Binding-site contacts:
Ligand atom O contacts residue LYS127 of chain 2.A at 2.7 Å (salt-bridge).
Ligand atom OXT contacts residue LYS127 of chain 2.A at 3.9 Å.
Ligand atom O3P contacts residue ARG134 of chain 2.A at 2.9 Å (salt-bridge).
Ligand atom CG2 contacts residue ARG134 of chain 2.A at 3.8 Å.
Ligand atom N contacts residue ASN231 of chain 2.A at 2.8 Å (h-bond).
Ligand atom CG2 contacts residue VAL183 of chain 2.A at 3.7 Å (hydrophobic).
Ligand atom CA contacts residue ASN231 of chain 2.A at 3.8 Å.
Ligand atom P contacts residue TYR135 of chain 2.A at 3.7 Å.
Ligand atom OG1 contacts residue LYS54 of chain 2.A at 3.7 Å.
Ligand atom CA contacts residue LEU179 of chain 2.A at 3.8 Å (hydrophobic).
Ligand atom P contacts residue ARG134 of chain 2.A at 3.8 Å.
Ligand atom N contacts residue ASN180 of chain 2.A at 3.0 Å (h-bond).
Ligand atom P contacts residue LYS54 of chain 2.A at 3.8 Å.
Ligand atom CB contacts residue ASN231 of chain 2.A at 3.7 Å.
Ligand atom CG1 contacts residue LEU227 of chain 2.A at 3.4 Å (hydrophobic).
Ligand atom CA contacts residue ASN180 of chain 2.A at 3.2 Å.
Ligand atom O contacts residue LYS54 of chain 2.A at 3.2 Å (salt-bridge).
Ligand atom CB contacts residue VAL183 of chain 2.A at 3.9 Å (hydrophobic).
Ligand atom CG contacts residue VAL183 of chain 2.A at 3.8 Å (hydrophobic).
Ligand atom CG2 contacts residue ASN180 of chain 2.A at 3.6 Å.
Ligand atom O contacts residue ASN180 of chain 2.A at 2.9 Å (h-bond).
Ligand atom C contacts residue ASN180 of chain 2.A at 3.5 Å.
Ligand atom CB contacts residue ARG65 of chain 2.A at 3.7 Å.
Ligand atom O contacts residue ASN231 of chain 2.A at 3.0 Å (h-bond).
Ligand atom O2P contacts residue ARG134 of chain 2.A at 2.9 Å (salt-bridge).
Ligand atom CB contacts residue ASN231 of chain 2.A at 3.4 Å.
Ligand atom CB contacts residue ASN180 of chain 2.A at 3.2 Å.
Ligand atom CG2 contacts residue GLY176 of chain 2.A at 3.5 Å.
Ligand atom C contacts residue ASN231 of chain 2.A at 3.6 Å.
Ligand atom O3P contacts residue TYR135 of chain 2.A at 2.5 Å (h-bond).
Ligand atom CG1 contacts residue LEU179 of chain 2.A at 3.8 Å (hydrophobic).
Ligand atom CA contacts residue ASN231 of chain 2.A at 3.5 Å.
Ligand atom O1P contacts residue ARG61 of chain 2.A at 2.9 Å (salt-bridge).
Ligand atom O contacts residue LEU179 of chain 2.A at 3.5 Å.
Ligand atom O contacts residue VAL183 of chain 2.A at 3.5 Å.
Ligand atom C contacts residue LYS127 of chain 2.A at 3.7 Å.
Ligand atom O1P contacts residue LYS54 of chain 2.A at 3.1 Å (salt-bridge).
Ligand atom C contacts residue LYS54 of chain 2.A at 3.8 Å.
Ligand atom O2P contacts residue ARG61 of chain 2.A at 3.0 Å (salt-bridge).
Ligand atom P contacts residue ARG61 of chain 2.A at 3.5 Å.

This small molecule binds to this protein.
Small molecule (SMILES): CC(C)[C@H](NC(=O)[C@@H](NC(=O)[C@H](C)NC(=O)[C@@H]1CCCN1C(=O)[C@@H](N)Cc1ccccc1)[C@@H](C)OP(=O)(O)O)C(=O)O

Sequence of chain 2.A:
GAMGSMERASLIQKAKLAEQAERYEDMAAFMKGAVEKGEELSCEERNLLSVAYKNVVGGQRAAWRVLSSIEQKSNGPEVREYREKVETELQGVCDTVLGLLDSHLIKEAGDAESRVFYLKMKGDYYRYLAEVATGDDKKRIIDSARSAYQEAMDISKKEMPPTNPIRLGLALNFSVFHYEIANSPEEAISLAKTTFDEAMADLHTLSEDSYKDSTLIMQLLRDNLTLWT